Binding-site contacts:
Ligand atom C1 contacts residue GLU27 of chain 22.A at 4.1 Å.
Ligand atom C4 contacts residue HIS182 of chain 6.A at 3.4 Å.
Ligand atom C3 contacts residue HIS80 of chain 22.A at 4.0 Å.
Ligand atom N3 contacts residue MET113 of chain 6.A at 3.4 Å.
Ligand atom C3 contacts residue MN1 of chain 22.B at 3.2 Å.
Ligand atom N4 contacts residue MET113 of chain 6.A at 3.2 Å.
Ligand atom S1 contacts residue MN1 of chain 22.B at 3.8 Å.
Ligand atom N2 contacts residue GLU83 of chain 22.A at 3.2 Å (salt-bridge).
Ligand atom C3 contacts residue HIS79 of chain 22.A at 4.2 Å.
Ligand atom C4 contacts residue HIS80 of chain 22.A at 3.6 Å.
Ligand atom N3 contacts residue HIS80 of chain 22.A at 2.9 Å (h-bond).
Ligand atom C3 contacts residue MET113 of chain 6.A at 3.4 Å (hydrophobic).
Ligand atom N2 contacts residue HIS80 of chain 22.A at 4.1 Å.
Ligand atom C4 contacts residue MET113 of chain 6.A at 3.6 Å (hydrophobic).
Ligand atom N3 contacts residue HIS182 of chain 6.A at 3.2 Å (h-bond).
Ligand atom C4 contacts residue HIS183 of chain 6.A at 3.7 Å.
Ligand atom C4 contacts residue MN1 of chain 6.C at 3.3 Å.
Ligand atom S1 contacts residue MET113 of chain 6.A at 4.3 Å.
Ligand atom C2 contacts residue ARG127 of chain 3.A at 3.5 Å.
Ligand atom N2 contacts residue MN1 of chain 6.C at 4.3 Å.
Ligand atom S1 contacts residue ARG127 of chain 3.A at 3.5 Å.
Ligand atom C4 contacts residue GLU186 of chain 6.A at 4.0 Å.
Ligand atom C3 contacts residue MN1 of chain 6.C at 4.2 Å.
Ligand atom N1 contacts residue HIS80 of chain 22.A at 4.2 Å.
Ligand atom C3 contacts residue GLU83 of chain 22.A at 3.6 Å.
Ligand atom C4 contacts residue MN1 of chain 22.B at 3.2 Å.
Ligand atom N4 contacts residue GLU186 of chain 6.A at 3.8 Å.
Ligand atom N3 contacts residue MN1 of chain 6.C at 2.2 Å.
Ligand atom N2 contacts residue MN1 of chain 22.B at 2.2 Å.
Ligand atom S1 contacts residue GLU83 of chain 22.A at 3.5 Å (salt-bridge).
Ligand atom N4 contacts residue MN1 of chain 6.C at 3.0 Å.
Ligand atom N4 contacts residue HIS80 of chain 22.A at 3.3 Å (h-bond).
Ligand atom N1 contacts residue GLU27 of chain 22.A at 3.7 Å.
Ligand atom N3 contacts residue GLU186 of chain 6.A at 3.1 Å (salt-bridge).
Ligand atom C4 contacts residue GLU83 of chain 22.A at 4.2 Å.
Ligand atom C4 contacts residue HIS79 of chain 22.A at 3.1 Å.
Ligand atom N2 contacts residue HIS79 of chain 22.A at 3.0 Å (h-bond).
Ligand atom N2 contacts residue MET113 of chain 6.A at 3.6 Å.
Ligand atom N1 contacts residue ASP84 of chain 22.A at 4.2 Å.
Ligand atom N2 contacts residue HIS183 of chain 6.A at 3.4 Å (h-bond).

Sequence of chain 3.A:
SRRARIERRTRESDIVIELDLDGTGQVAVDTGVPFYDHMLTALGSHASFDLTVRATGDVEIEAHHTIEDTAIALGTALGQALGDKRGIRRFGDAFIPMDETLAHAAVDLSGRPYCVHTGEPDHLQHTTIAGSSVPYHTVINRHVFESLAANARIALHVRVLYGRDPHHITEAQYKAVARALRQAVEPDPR

Sequence of chain 6.A:
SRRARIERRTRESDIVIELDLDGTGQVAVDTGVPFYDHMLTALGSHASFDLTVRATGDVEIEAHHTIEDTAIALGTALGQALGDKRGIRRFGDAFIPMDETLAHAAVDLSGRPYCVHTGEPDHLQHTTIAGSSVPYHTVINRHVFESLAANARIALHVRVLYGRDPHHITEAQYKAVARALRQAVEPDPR

Sequence of chain 22.A:
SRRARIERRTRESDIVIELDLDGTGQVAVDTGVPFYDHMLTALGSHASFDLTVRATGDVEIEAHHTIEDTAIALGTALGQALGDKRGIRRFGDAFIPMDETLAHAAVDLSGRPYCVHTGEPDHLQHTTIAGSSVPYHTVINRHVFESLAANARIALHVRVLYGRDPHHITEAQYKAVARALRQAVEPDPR

This small molecule binds to this protein.
Small molecule (SMILES): NCCSc1ncn[nH]1